Sequence of chain 1.A:
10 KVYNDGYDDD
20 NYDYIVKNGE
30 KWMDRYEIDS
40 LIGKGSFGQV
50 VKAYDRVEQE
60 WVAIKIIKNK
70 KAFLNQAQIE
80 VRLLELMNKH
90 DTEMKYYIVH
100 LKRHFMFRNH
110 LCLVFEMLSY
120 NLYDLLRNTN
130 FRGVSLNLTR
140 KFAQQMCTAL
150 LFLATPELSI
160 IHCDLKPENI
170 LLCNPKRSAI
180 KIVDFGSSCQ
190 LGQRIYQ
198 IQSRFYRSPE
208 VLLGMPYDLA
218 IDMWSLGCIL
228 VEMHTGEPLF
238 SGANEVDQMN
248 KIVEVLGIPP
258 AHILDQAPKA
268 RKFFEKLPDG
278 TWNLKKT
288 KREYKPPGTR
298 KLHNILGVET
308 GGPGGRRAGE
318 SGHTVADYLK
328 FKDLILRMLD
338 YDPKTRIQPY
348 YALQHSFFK

A small-molecule ligand and the protein it binds are described below.
Small molecule (SMILES): FC(F)(F)Oc1cccc(-c2cnc3ccc(-c4ccncc4)nn23)c1

Binding-site contacts:
Ligand atom C6 contacts residue VAL49 of chain 1.A at 3.8 Å (hydrophobic).
Ligand atom F2 contacts residue VAL49 of chain 1.A at 3.4 Å.
Ligand atom C contacts residue ILE41 of chain 1.A at 3.8 Å (hydrophobic).
Ligand atom C16 contacts residue ASP183 of chain 1.A at 3.7 Å.
Ligand atom N3 contacts residue LEU170 of chain 1.A at 3.4 Å.
Ligand atom C5 contacts residue ILE41 of chain 1.A at 3.5 Å (hydrophobic).
Ligand atom C8 contacts residue LEU117 of chain 1.A at 3.4 Å (hydrophobic).
Ligand atom C16 contacts residue LYS64 of chain 1.A at 3.5 Å.
Ligand atom C11 contacts residue PHE114 of chain 1.A at 3.8 Å (hydrophobic).
Ligand atom F2 contacts residue PHE46 of chain 1.A at 3.6 Å.
Ligand atom F contacts residue VAL49 of chain 1.A at 3.8 Å.
Ligand atom F contacts residue GLY42 of chain 1.A at 3.0 Å.
Ligand atom C1 contacts residue SER118 of chain 1.A at 3.6 Å.
Ligand atom F1 contacts residue LYS43 of chain 1.A at 3.7 Å.
Ligand atom C10 contacts residue ALA62 of chain 1.A at 3.6 Å (hydrophobic).
Ligand atom C6 contacts residue GLY42 of chain 1.A at 3.8 Å.
Ligand atom C9 contacts residue ALA62 of chain 1.A at 3.5 Å (hydrophobic).
Ligand atom O contacts residue VAL49 of chain 1.A at 3.6 Å.
Ligand atom C9 contacts residue LEU170 of chain 1.A at 3.7 Å (hydrophobic).
Ligand atom C16 contacts residue PHE114 of chain 1.A at 3.6 Å (hydrophobic).
Ligand atom O contacts residue ILE41 of chain 1.A at 3.8 Å.
Ligand atom F contacts residue LYS43 of chain 1.A at 3.2 Å.
Ligand atom F contacts residue PHE46 of chain 1.A at 3.7 Å.
Ligand atom C4 contacts residue ILE41 of chain 1.A at 3.4 Å (hydrophobic).
Ligand atom N contacts residue LEU117 of chain 1.A at 2.9 Å (h-bond).
Ligand atom N2 contacts residue LEU170 of chain 1.A at 3.6 Å.
Ligand atom N1 contacts residue GLU79 of chain 1.A at 3.8 Å.
Ligand atom C2 contacts residue ILE41 of chain 1.A at 3.8 Å (hydrophobic).
Ligand atom F contacts residue GLY44 of chain 1.A at 3.8 Å.
Ligand atom C7 contacts residue LEU170 of chain 1.A at 3.5 Å (hydrophobic).
Ligand atom N1 contacts residue LYS64 of chain 1.A at 3.1 Å (salt-bridge).
Ligand atom N1 contacts residue ASP183 of chain 1.A at 3.5 Å.
Ligand atom C3 contacts residue VAL49 of chain 1.A at 3.7 Å (hydrophobic).
Ligand atom C15 contacts residue LYS64 of chain 1.A at 3.7 Å.
Ligand atom N contacts residue ALA62 of chain 1.A at 3.6 Å.
Ligand atom C16 contacts residue GLU79 of chain 1.A at 3.6 Å.
Ligand atom C3 contacts residue ILE41 of chain 1.A at 3.6 Å (hydrophobic).
Ligand atom C10 contacts residue GLU115 of chain 1.A at 3.3 Å.
Ligand atom C17 contacts residue PHE114 of chain 1.A at 3.5 Å (hydrophobic).
Ligand atom O contacts residue GLY42 of chain 1.A at 3.5 Å.